Sequence of chain 1.B:
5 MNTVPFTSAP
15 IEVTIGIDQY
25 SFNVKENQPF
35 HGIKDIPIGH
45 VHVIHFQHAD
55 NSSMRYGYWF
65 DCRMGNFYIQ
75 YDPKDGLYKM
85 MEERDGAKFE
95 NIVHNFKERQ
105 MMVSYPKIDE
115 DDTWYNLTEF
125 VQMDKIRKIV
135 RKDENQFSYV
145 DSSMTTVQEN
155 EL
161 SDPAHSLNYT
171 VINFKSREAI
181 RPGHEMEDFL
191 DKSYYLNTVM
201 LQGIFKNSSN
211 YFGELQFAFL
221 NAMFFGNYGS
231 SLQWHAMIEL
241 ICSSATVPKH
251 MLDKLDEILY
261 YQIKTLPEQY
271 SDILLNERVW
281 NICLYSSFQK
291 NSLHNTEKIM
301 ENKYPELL

Binding-site contacts:
Ligand atom C5 contacts residue PHE26 of chain 1.B at 3.6 Å (hydrophobic).
Ligand atom C7 contacts residue PRO110 of chain 1.B at 4.1 Å (hydrophobic).
Ligand atom C2 contacts residue PHE26 of chain 1.B at 3.9 Å (hydrophobic).
Ligand atom O contacts residue PRO110 of chain 1.B at 3.7 Å.
Ligand atom C3 contacts residue PRO110 of chain 1.B at 4.4 Å (hydrophobic).
Ligand atom C2 contacts residue SER25 of chain 1.B at 4.1 Å.
Ligand atom CL contacts residue PRO110 of chain 1.B at 3.6 Å.
Ligand atom CL contacts residue TYR24 of chain 1.B at 3.9 Å.
Ligand atom C1 contacts residue PHE26 of chain 1.B at 3.6 Å (hydrophobic).
Ligand atom CL contacts residue PHE26 of chain 1.B at 3.8 Å.
Ligand atom C3 contacts residue SER25 of chain 1.B at 3.9 Å.
Ligand atom C5 contacts residue VAL107 of chain 1.B at 3.9 Å (hydrophobic).
Ligand atom C4 contacts residue PHE26 of chain 1.B at 3.8 Å (hydrophobic).
Ligand atom N contacts residue SER25 of chain 1.B at 3.1 Å (h-bond).
Ligand atom O contacts residue TYR24 of chain 1.B at 4.0 Å.
Ligand atom CL contacts residue ILE21 of chain 1.B at 3.7 Å.
Ligand atom C4 contacts residue PRO110 of chain 1.B at 4.4 Å (hydrophobic).
Ligand atom C contacts residue PHE26 of chain 1.B at 3.6 Å (hydrophobic).
Ligand atom C3 contacts residue PHE26 of chain 1.B at 4.1 Å (hydrophobic).
Ligand atom C6 contacts residue SER25 of chain 1.B at 4.2 Å.
Ligand atom C contacts residue VAL107 of chain 1.B at 4.1 Å (hydrophobic).

A protein and the small-molecule ligand that binds it are described below.
Small molecule (SMILES): N[C@@H](CCO)c1cccc(Cl)c1